A small-molecule ligand and the protein it binds are described below.
Small molecule (SMILES): CCCCCCCCCCC[C@@H](O)CC(=O)N[C@H]1[C@@H](OP(=O)(O)O)O[C@H](CO)[C@@H](O)[C@@H]1OC(=O)C[C@H](O)CCCCCCCCCCC

Binding-site contacts:
Ligand atom C22 contacts residue VAL114 of chain 2.A at 3.8 Å (hydrophobic).
Ligand atom O44 contacts residue ALA75 of chain 2.A at 3.8 Å.
Ligand atom C26 contacts residue ILE54 of chain 2.A at 3.7 Å (hydrophobic).
Ligand atom C26 contacts residue PHE57 of chain 2.A at 4.0 Å (hydrophobic).
Ligand atom C19 contacts residue VAL78 of chain 2.A at 3.9 Å (hydrophobic).
Ligand atom C40 contacts residue ILE54 of chain 2.A at 3.5 Å (hydrophobic).
Ligand atom C24 contacts residue VAL114 of chain 2.A at 3.9 Å (hydrophobic).
Ligand atom C37 contacts residue LEU110 of chain 2.A at 3.7 Å (hydrophobic).
Ligand atom C22 contacts residue PHE74 of chain 2.A at 3.6 Å (hydrophobic).
Ligand atom C27 contacts residue VAL52 of chain 2.A at 3.8 Å (hydrophobic).
Ligand atom O44 contacts residue PHE74 of chain 2.A at 3.4 Å (h-bond).
Ligand atom O43 contacts residue VAL78 of chain 2.A at 4.0 Å.
Ligand atom C27 contacts residue ILE60 of chain 2.A at 3.8 Å (hydrophobic).
Ligand atom C18 contacts residue VAL78 of chain 2.A at 3.9 Å (hydrophobic).
Ligand atom C39 contacts residue PRO81 of chain 2.A at 3.8 Å (hydrophobic).
Ligand atom C39 contacts residue ILE54 of chain 2.A at 3.8 Å (hydrophobic).
Ligand atom C33 contacts residue LEU111 of chain 2.A at 3.8 Å (hydrophobic).
Ligand atom C26 contacts residue ILE60 of chain 2.A at 3.9 Å (hydrophobic).
Ligand atom C25 contacts residue ILE54 of chain 2.A at 3.5 Å (hydrophobic).
Ligand atom C23 contacts residue ILE54 of chain 2.A at 3.6 Å (hydrophobic).
Ligand atom C33 contacts residue ASP107 of chain 2.A at 3.8 Å.
Ligand atom C19 contacts residue LEU111 of chain 2.A at 3.8 Å (hydrophobic).
Ligand atom C25 contacts residue LEU36 of chain 2.A at 4.0 Å (hydrophobic).
Ligand atom C32 contacts residue VAL78 of chain 2.A at 3.5 Å (hydrophobic).
Ligand atom C27 contacts residue GLY53 of chain 2.A at 3.6 Å.
Ligand atom C27 contacts residue PHE57 of chain 2.A at 3.9 Å (hydrophobic).
Ligand atom C41 contacts residue ILE54 of chain 2.A at 3.6 Å (hydrophobic).
Ligand atom C35 contacts residue ARG80 of chain 2.A at 3.5 Å.
Ligand atom C24 contacts residue ILE54 of chain 2.A at 3.5 Å (hydrophobic).
Ligand atom C41 contacts residue LEU99 of chain 2.A at 3.8 Å (hydrophobic).
Ligand atom C16 contacts residue GLY76 of chain 2.A at 3.7 Å.
Ligand atom C36 contacts residue SER79 of chain 2.A at 3.6 Å.
Ligand atom O44 contacts residue GLY76 of chain 2.A at 2.9 Å (h-bond).
Ligand atom C35 contacts residue SER79 of chain 2.A at 3.7 Å.
Ligand atom C8 contacts residue GLY76 of chain 2.A at 3.7 Å.
Ligand atom C36 contacts residue ARG80 of chain 2.A at 3.8 Å.
Ligand atom C36 contacts residue VAL78 of chain 2.A at 3.8 Å (hydrophobic).
Ligand atom C27 contacts residue GLU56 of chain 2.A at 3.5 Å.
Ligand atom C20 contacts residue LEU111 of chain 2.A at 3.7 Å (hydrophobic).
Ligand atom C17 contacts residue GLY76 of chain 2.A at 3.8 Å.

Sequence of chain 2.A:
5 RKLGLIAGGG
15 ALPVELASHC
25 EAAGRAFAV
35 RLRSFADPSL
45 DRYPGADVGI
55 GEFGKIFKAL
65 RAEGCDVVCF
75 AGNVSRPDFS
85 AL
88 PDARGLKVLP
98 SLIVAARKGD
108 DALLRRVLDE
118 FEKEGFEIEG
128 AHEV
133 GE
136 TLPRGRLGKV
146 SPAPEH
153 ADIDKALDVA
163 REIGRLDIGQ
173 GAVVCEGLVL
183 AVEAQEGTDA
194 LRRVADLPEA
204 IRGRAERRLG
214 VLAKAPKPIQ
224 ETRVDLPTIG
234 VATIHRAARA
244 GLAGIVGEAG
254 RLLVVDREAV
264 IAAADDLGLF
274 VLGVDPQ